Sequence of chain 1.A:
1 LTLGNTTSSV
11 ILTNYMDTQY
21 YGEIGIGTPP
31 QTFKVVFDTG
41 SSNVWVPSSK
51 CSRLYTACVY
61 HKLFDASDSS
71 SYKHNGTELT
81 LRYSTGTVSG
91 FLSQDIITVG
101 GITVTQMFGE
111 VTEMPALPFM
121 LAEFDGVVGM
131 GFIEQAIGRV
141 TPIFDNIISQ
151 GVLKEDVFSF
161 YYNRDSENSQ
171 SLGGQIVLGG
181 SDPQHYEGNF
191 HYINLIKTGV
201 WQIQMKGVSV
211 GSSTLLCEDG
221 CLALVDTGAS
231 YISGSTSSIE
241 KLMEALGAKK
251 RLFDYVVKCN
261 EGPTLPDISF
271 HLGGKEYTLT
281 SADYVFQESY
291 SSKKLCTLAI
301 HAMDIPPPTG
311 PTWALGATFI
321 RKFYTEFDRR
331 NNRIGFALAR

A protein and the small-molecule ligand that binds it are described below.
Small molecule (SMILES): COCCCOc1ccccc1N1CCN(C[C@H](N)[C@@H](O)C[C@H](C(=O)NCC(C)(C)C(N)=O)C(C)C)CC1=O

Binding-site contacts:
Ligand atom C34 contacts residue ARG82 of chain 1.A at 3.4 Å.
Ligand atom C21 contacts residue ASP38 of chain 1.A at 3.6 Å.
Ligand atom N33 contacts residue GLN135 of chain 1.A at 3.6 Å.
Ligand atom C31 contacts residue ARG82 of chain 1.A at 3.6 Å.
Ligand atom C30 contacts residue ARG82 of chain 1.A at 3.6 Å.
Ligand atom C15 contacts residue GLY228 of chain 1.A at 3.1 Å.
Ligand atom C16 contacts residue THR18 of chain 1.A at 3.1 Å.
Ligand atom C6 contacts residue THR85 of chain 1.A at 3.5 Å.
Ligand atom C18 contacts residue TYR20 of chain 1.A at 3.5 Å (hydrophobic).
Ligand atom C38 contacts residue ASP226 of chain 1.A at 3.4 Å.
Ligand atom C23 contacts residue ASP226 of chain 1.A at 3.4 Å.
Ligand atom O24 contacts residue ASP38 of chain 1.A at 2.6 Å (salt-bridge).
Ligand atom O36 contacts residue GLN135 of chain 1.A at 3.4 Å (h-bond).
Ligand atom O39 contacts residue THR85 of chain 1.A at 2.7 Å (h-bond).
Ligand atom N22 contacts residue GLY228 of chain 1.A at 3.0 Å (h-bond).
Ligand atom C11 contacts residue ALA122 of chain 1.A at 3.7 Å (hydrophobic).
Ligand atom C14 contacts residue THR18 of chain 1.A at 3.5 Å.
Ligand atom N27 contacts residue GLY40 of chain 1.A at 3.1 Å (h-bond).
Ligand atom O28 contacts residue TYR83 of chain 1.A at 3.6 Å.
Ligand atom C35 contacts residue ARG82 of chain 1.A at 3.6 Å.
Ligand atom C37 contacts residue LEU224 of chain 1.A at 3.7 Å (hydrophobic).
Ligand atom C18 contacts residue THR227 of chain 1.A at 3.2 Å.
Ligand atom O17 contacts residue TYR20 of chain 1.A at 3.6 Å (h-bond).
Ligand atom C18 contacts residue TYR162 of chain 1.A at 3.6 Å (hydrophobic).
Ligand atom C7 contacts residue PHE124 of chain 1.A at 3.6 Å (hydrophobic).
Ligand atom C16 contacts residue SER230 of chain 1.A at 3.5 Å.
Ligand atom C15 contacts residue SER230 of chain 1.A at 3.7 Å.
Ligand atom O24 contacts residue SER41 of chain 1.A at 3.5 Å (h-bond).
Ligand atom C30 contacts residue TYR83 of chain 1.A at 3.6 Å (hydrophobic).
Ligand atom N22 contacts residue ASP226 of chain 1.A at 2.8 Å (salt-bridge).
Ligand atom O24 contacts residue GLY40 of chain 1.A at 3.1 Å.
Ligand atom C4 contacts residue GLY228 of chain 1.A at 3.6 Å.
Ligand atom C35 contacts residue ILE137 of chain 1.A at 3.5 Å (hydrophobic).
Ligand atom C19 contacts residue ASP38 of chain 1.A at 3.3 Å.
Ligand atom C25 contacts residue GLY40 of chain 1.A at 3.5 Å.
Ligand atom N22 contacts residue ASP38 of chain 1.A at 2.9 Å (salt-bridge).
Ligand atom O28 contacts residue SER84 of chain 1.A at 3.3 Å (h-bond).
Ligand atom C38 contacts residue ILE305 of chain 1.A at 3.6 Å (hydrophobic).
Ligand atom C12 contacts residue PHE124 of chain 1.A at 3.6 Å (hydrophobic).
Ligand atom C1 contacts residue THR85 of chain 1.A at 3.6 Å.